The small molecule below binds the protein below.
Small molecule (SMILES): CC(=O)c1ccc2c(Nc3ccccc3)ncnc2c1

Binding-site contacts:
Ligand atom C12 contacts residue ALA51 of chain 1.A at 4.0 Å (hydrophobic).
Ligand atom C7 contacts residue ALA51 of chain 1.A at 4.0 Å (hydrophobic).
Ligand atom C13 contacts residue ALA51 of chain 1.A at 3.4 Å (hydrophobic).
Ligand atom C6 contacts residue LEU153 of chain 1.A at 3.7 Å (hydrophobic).
Ligand atom C5 contacts residue THR99 of chain 1.A at 3.7 Å.
Ligand atom C14 contacts residue CYS105 of chain 1.A at 2.8 Å (hydrophobic).
Ligand atom C3 contacts residue THR99 of chain 1.A at 3.9 Å.
Ligand atom C15 contacts residue CYS105 of chain 1.A at 1.8 Å (hydrophobic).
Ligand atom O1 contacts residue CYS105 of chain 1.A at 3.0 Å (h-bond).
Ligand atom C10 contacts residue CYS105 of chain 1.A at 4.0 Å (hydrophobic).
Ligand atom C11 contacts residue PHE101 of chain 1.A at 3.7 Å (hydrophobic).
Ligand atom N2 contacts residue ALA51 of chain 1.A at 3.4 Å.
Ligand atom C13 contacts residue LEU153 of chain 1.A at 3.7 Å (hydrophobic).
Ligand atom C1 contacts residue SER163 of chain 1.A at 4.0 Å.
Ligand atom C1 contacts residue PHE165 of chain 1.A at 4.0 Å (hydrophobic).
Ligand atom C5 contacts residue ILE97 of chain 1.A at 3.8 Å (hydrophobic).
Ligand atom N1 contacts residue GLU100 of chain 1.A at 3.9 Å.
Ligand atom C2 contacts residue GLY166 of chain 1.A at 4.0 Å.
Ligand atom N2 contacts residue LEU153 of chain 1.A at 3.5 Å.
Ligand atom N1 contacts residue MET102 of chain 1.A at 3.2 Å (h-bond).
Ligand atom N1 contacts residue ALA51 of chain 1.A at 3.7 Å.
Ligand atom C16 contacts residue THR99 of chain 1.A at 3.9 Å.
Ligand atom C4 contacts residue THR99 of chain 1.A at 3.4 Å.
Ligand atom C13 contacts residue MET102 of chain 1.A at 3.8 Å (hydrophobic).
Ligand atom C15 contacts residue PHE101 of chain 1.A at 3.8 Å (hydrophobic).
Ligand atom C1 contacts residue MET74 of chain 1.A at 3.7 Å (hydrophobic).
Ligand atom C2 contacts residue SER163 of chain 1.A at 3.7 Å.
Ligand atom C13 contacts residue THR99 of chain 1.A at 3.6 Å.
Ligand atom C15 contacts residue MET102 of chain 1.A at 3.5 Å (hydrophobic).
Ligand atom C13 contacts residue GLU100 of chain 1.A at 3.4 Å.
Ligand atom N2 contacts residue THR99 of chain 1.A at 3.1 Å (h-bond).
Ligand atom C16 contacts residue MET74 of chain 1.A at 3.6 Å (hydrophobic).
Ligand atom C8 contacts residue VAL35 of chain 1.A at 3.7 Å (hydrophobic).
Ligand atom C5 contacts residue LYS53 of chain 1.A at 3.6 Å.
Ligand atom C11 contacts residue MET102 of chain 1.A at 3.5 Å (hydrophobic).
Ligand atom N1 contacts residue PHE101 of chain 1.A at 4.0 Å.
Ligand atom C6 contacts residue ALA51 of chain 1.A at 3.6 Å (hydrophobic).
Ligand atom C1 contacts residue ASP164 of chain 1.A at 3.5 Å.
Ligand atom O1 contacts residue ILE27 of chain 1.A at 3.3 Å.
Ligand atom C16 contacts residue ILE97 of chain 1.A at 3.8 Å (hydrophobic).

Sequence of chain 1.A:
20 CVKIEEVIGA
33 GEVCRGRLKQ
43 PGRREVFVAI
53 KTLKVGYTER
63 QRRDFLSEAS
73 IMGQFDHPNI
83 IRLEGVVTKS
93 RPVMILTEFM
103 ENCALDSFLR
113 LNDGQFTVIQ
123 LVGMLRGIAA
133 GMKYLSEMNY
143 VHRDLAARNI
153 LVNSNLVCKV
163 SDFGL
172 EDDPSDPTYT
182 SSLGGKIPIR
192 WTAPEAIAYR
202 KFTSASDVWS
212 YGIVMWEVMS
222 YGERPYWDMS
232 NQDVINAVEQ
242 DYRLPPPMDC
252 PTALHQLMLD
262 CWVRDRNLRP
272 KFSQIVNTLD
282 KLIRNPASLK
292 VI